Binding-site contacts:
Ligand atom N5 contacts residue LEU248 of chain 1.B at 3.6 Å.
Ligand atom C26 contacts residue VAL295 of chain 1.B at 3.6 Å (hydrophobic).
Ligand atom C25 contacts residue GLU294 of chain 1.B at 3.7 Å.
Ligand atom C16 contacts residue GLY298 of chain 1.B at 3.6 Å.
Ligand atom C contacts residue ILE265 of chain 1.B at 3.6 Å (hydrophobic).
Ligand atom C24 contacts residue GLU294 of chain 1.B at 3.4 Å.
Ligand atom C6 contacts residue SER250 of chain 1.B at 3.7 Å.
Ligand atom C contacts residue PHE302 of chain 1.B at 3.5 Å (hydrophobic).
Ligand atom N10 contacts residue PHE269 of chain 1.B at 3.5 Å.
Ligand atom N2 contacts residue PHE302 of chain 1.B at 3.5 Å.
Ligand atom C20 contacts residue MET286 of chain 1.B at 3.7 Å (hydrophobic).
Ligand atom C21 contacts residue TYR266 of chain 1.B at 3.7 Å (hydrophobic).
Ligand atom C26 contacts residue TYR266 of chain 1.B at 3.6 Å (hydrophobic).
Ligand atom C23 contacts residue MET286 of chain 1.B at 3.6 Å (hydrophobic).
Ligand atom N10 contacts residue HIS98 of chain 1.B at 3.4 Å.
Ligand atom C23 contacts residue PRO285 of chain 1.B at 3.8 Å (hydrophobic).
Ligand atom C13 contacts residue HIS98 of chain 1.B at 3.6 Å.
Ligand atom C17 contacts residue TYR266 of chain 1.B at 3.4 Å (hydrophobic).
Ligand atom C9 contacts residue PHE269 of chain 1.B at 3.5 Å (hydrophobic).
Ligand atom CL contacts residue ILE265 of chain 1.B at 3.6 Å.
Ligand atom C17 contacts residue GLY298 of chain 1.B at 3.6 Å.
Ligand atom O contacts residue PHE269 of chain 1.B at 3.6 Å.
Ligand atom N contacts residue GLN299 of chain 1.B at 3.5 Å (h-bond).
Ligand atom C15 contacts residue TYR266 of chain 1.B at 3.0 Å (hydrophobic).
Ligand atom N contacts residue PHE302 of chain 1.B at 3.7 Å.
Ligand atom N22 contacts residue TYR266 of chain 1.B at 2.7 Å (h-bond).
Ligand atom C14 contacts residue GLN299 of chain 1.B at 3.4 Å.
Ligand atom CL contacts residue VAL251 of chain 1.B at 3.4 Å.
Ligand atom C4 contacts residue ILE265 of chain 1.B at 3.7 Å (hydrophobic).
Ligand atom C3 contacts residue PHE302 of chain 1.B at 3.5 Å (hydrophobic).
Ligand atom C9 contacts residue HIS98 of chain 1.B at 3.5 Å.
Ligand atom C14 contacts residue TYR266 of chain 1.B at 3.3 Å (hydrophobic).
Ligand atom N22 contacts residue GLY298 of chain 1.B at 3.7 Å.
Ligand atom C25 contacts residue VAL295 of chain 1.B at 3.7 Å (hydrophobic).
Ligand atom C25 contacts residue LYS291 of chain 1.B at 3.6 Å.
Ligand atom S contacts residue ILE265 of chain 1.B at 3.6 Å.
Ligand atom C24 contacts residue PRO285 of chain 1.B at 3.7 Å (hydrophobic).
Ligand atom C13 contacts residue PHE269 of chain 1.B at 3.6 Å (hydrophobic).
Ligand atom C4 contacts residue PHE302 of chain 1.B at 3.6 Å (hydrophobic).
Ligand atom C16 contacts residue TYR266 of chain 1.B at 3.3 Å (hydrophobic).

This small molecule binds to this protein.
Small molecule (SMILES): Cc1nc(C)c(CNc2nc(OCCCc3ccc4ccccc4n3)nc(Cl)c2C)s1

Sequence of chain 1.B:
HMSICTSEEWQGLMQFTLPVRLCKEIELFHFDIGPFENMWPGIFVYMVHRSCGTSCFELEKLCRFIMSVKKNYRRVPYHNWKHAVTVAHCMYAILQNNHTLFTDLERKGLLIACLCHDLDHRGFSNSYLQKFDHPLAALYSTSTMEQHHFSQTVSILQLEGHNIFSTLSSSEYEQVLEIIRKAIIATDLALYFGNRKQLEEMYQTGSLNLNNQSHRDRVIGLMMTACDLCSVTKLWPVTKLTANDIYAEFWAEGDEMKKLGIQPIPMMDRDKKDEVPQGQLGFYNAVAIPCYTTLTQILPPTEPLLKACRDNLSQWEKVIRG